Sequence of chain 1.D:
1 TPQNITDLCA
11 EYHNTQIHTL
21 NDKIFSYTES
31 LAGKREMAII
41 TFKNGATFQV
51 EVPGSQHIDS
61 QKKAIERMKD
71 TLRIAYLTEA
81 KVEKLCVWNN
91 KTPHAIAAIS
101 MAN

Sequence of chain 1.C:
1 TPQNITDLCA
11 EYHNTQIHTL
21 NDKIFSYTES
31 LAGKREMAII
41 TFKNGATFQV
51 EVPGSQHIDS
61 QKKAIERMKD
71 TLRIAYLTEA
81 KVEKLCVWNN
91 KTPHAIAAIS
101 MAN

The small molecule below binds the protein below.
Small molecule (SMILES): CCCOCCOCCOCCCNc1c(N)c(=O)c1=O

Binding-site contacts:
Ligand atom C11 contacts residue LYS34 of chain 1.D at 3.7 Å.
Ligand atom C1 contacts residue FNG1 of chain 1.J at 1.5 Å.
Ligand atom C2 contacts residue FNG1 of chain 1.J at 2.3 Å.
Ligand atom O4 contacts residue GLU11 of chain 1.C at 4.4 Å.
Ligand atom C9 contacts residue TYR12 of chain 1.C at 3.7 Å (hydrophobic).
Ligand atom O10 contacts residue LYS34 of chain 1.D at 4.1 Å.
Ligand atom C13 contacts residue LYS34 of chain 1.D at 4.0 Å.
Ligand atom O7 contacts residue TYR12 of chain 1.C at 3.7 Å.
Ligand atom C6 contacts residue TYR12 of chain 1.C at 3.9 Å (hydrophobic).
Ligand atom C8 contacts residue TYR12 of chain 1.C at 4.5 Å (hydrophobic).
Ligand atom C9 contacts residue GLU11 of chain 1.C at 3.9 Å.
Ligand atom C9 contacts residue GLY33 of chain 1.D at 4.3 Å.
Ligand atom C3 contacts residue FNG1 of chain 1.J at 3.3 Å.
Ligand atom C9 contacts residue LYS34 of chain 1.D at 4.5 Å.
Ligand atom C5 contacts residue TYR12 of chain 1.C at 4.0 Å (hydrophobic).
Ligand atom C8 contacts residue GLU11 of chain 1.C at 4.1 Å.
Ligand atom C5 contacts residue GLU11 of chain 1.C at 3.1 Å.
Ligand atom C12 contacts residue LYS34 of chain 1.D at 4.0 Å.
Ligand atom C6 contacts residue GLU11 of chain 1.C at 4.1 Å.
Ligand atom C11 contacts residue ARG35 of chain 1.D at 4.0 Å.
Ligand atom C9 contacts residue ARG35 of chain 1.D at 3.9 Å.
Ligand atom O10 contacts residue ARG35 of chain 1.D at 4.3 Å.
Ligand atom O4 contacts residue FNG1 of chain 1.J at 3.6 Å.
Ligand atom O7 contacts residue GLU11 of chain 1.C at 3.5 Å (salt-bridge).